Binding-site contacts:
Ligand atom C2 contacts residue ASP172 of chain 1.A at 3.5 Å.
Ligand atom C5 contacts residue MET106 of chain 1.A at 3.6 Å (hydrophobic).
Ligand atom C17 contacts residue CYS109 of chain 1.A at 3.9 Å (hydrophobic).
Ligand atom N3 contacts residue ASP172 of chain 1.A at 3.5 Å.
Ligand atom N14 contacts residue GLU107 of chain 1.A at 3.6 Å.
Ligand atom C9 contacts residue LEU161 of chain 1.A at 3.4 Å (hydrophobic).
Ligand atom C11 contacts residue VAL32 of chain 1.A at 3.8 Å (hydrophobic).
Ligand atom N16 contacts residue ALA53 of chain 1.A at 3.7 Å.
Ligand atom C15 contacts residue ALA53 of chain 1.A at 3.3 Å (hydrophobic).
Ligand atom N14 contacts residue ALA53 of chain 1.A at 3.5 Å.
Ligand atom N16 contacts residue VAL171 of chain 1.A at 3.6 Å.
Ligand atom C17 contacts residue VAL32 of chain 1.A at 3.9 Å (hydrophobic).
Ligand atom C15 contacts residue LEU161 of chain 1.A at 3.5 Å (hydrophobic).
Ligand atom C18 contacts residue GLY112 of chain 1.A at 3.5 Å.
Ligand atom C15 contacts residue GLU107 of chain 1.A at 3.4 Å.
Ligand atom N21 contacts residue GLY112 of chain 1.A at 3.9 Å.
Ligand atom C1 contacts residue VAL40 of chain 1.A at 3.7 Å (hydrophobic).
Ligand atom N14 contacts residue PHE108 of chain 1.A at 3.8 Å.
Ligand atom N16 contacts residue LEU161 of chain 1.A at 3.5 Å.
Ligand atom N7 contacts residue VAL40 of chain 1.A at 3.5 Å.
Ligand atom C6 contacts residue VAL171 of chain 1.A at 3.8 Å (hydrophobic).
Ligand atom N3 contacts residue LYS55 of chain 1.A at 3.7 Å.
Ligand atom N13 contacts residue LEU161 of chain 1.A at 3.4 Å.
Ligand atom C6 contacts residue VAL40 of chain 1.A at 3.8 Å (hydrophobic).
Ligand atom C8 contacts residue VAL40 of chain 1.A at 3.8 Å (hydrophobic).
Ligand atom C11 contacts residue CYS109 of chain 1.A at 3.8 Å (hydrophobic).
Ligand atom C5 contacts residue VAL171 of chain 1.A at 3.8 Å (hydrophobic).
Ligand atom N19 contacts residue GLY112 of chain 1.A at 3.5 Å.
Ligand atom C4 contacts residue ASP172 of chain 1.A at 3.9 Å.
Ligand atom C22 contacts residue VAL32 of chain 1.A at 3.4 Å (hydrophobic).
Ligand atom C18 contacts residue CYS109 of chain 1.A at 3.3 Å (hydrophobic).
Ligand atom N14 contacts residue LEU161 of chain 1.A at 3.6 Å.
Ligand atom C10 contacts residue VAL32 of chain 1.A at 3.8 Å (hydrophobic).
Ligand atom C8 contacts residue LEU161 of chain 1.A at 3.4 Å (hydrophobic).
Ligand atom C12 contacts residue PHE108 of chain 1.A at 3.7 Å (hydrophobic).
Ligand atom N14 contacts residue CYS109 of chain 1.A at 3.1 Å (h-bond).
Ligand atom C4 contacts residue MET106 of chain 1.A at 3.7 Å (hydrophobic).
Ligand atom C1 contacts residue VAL171 of chain 1.A at 3.9 Å (hydrophobic).
Ligand atom N13 contacts residue CYS109 of chain 1.A at 3.8 Å.
Ligand atom C12 contacts residue CYS109 of chain 1.A at 3.0 Å (hydrophobic).

The protein below binds the small molecule below.
Small molecule (SMILES): c1cc(Nc2ncnn3cc(-c4cn[nH]c4)cc23)ccn1

Sequence of chain 1.A:
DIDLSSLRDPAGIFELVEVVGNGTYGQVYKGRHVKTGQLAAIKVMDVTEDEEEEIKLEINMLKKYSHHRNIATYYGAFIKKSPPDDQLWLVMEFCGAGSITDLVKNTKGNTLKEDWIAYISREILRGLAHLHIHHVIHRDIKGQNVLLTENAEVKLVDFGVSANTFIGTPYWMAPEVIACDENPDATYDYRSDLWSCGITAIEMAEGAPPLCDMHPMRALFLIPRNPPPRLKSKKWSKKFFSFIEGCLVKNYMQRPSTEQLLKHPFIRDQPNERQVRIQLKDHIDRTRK